This protein binds this small molecule.
Small molecule (SMILES): CC(=O)N[C@H]1[C@H](O[C@H]2[C@H](O)[C@@H](NC(C)=O)CO[C@@H]2CO)O[C@H](CO)[C@@H](O)[C@@H]1O

Sequence of chain 1.C:
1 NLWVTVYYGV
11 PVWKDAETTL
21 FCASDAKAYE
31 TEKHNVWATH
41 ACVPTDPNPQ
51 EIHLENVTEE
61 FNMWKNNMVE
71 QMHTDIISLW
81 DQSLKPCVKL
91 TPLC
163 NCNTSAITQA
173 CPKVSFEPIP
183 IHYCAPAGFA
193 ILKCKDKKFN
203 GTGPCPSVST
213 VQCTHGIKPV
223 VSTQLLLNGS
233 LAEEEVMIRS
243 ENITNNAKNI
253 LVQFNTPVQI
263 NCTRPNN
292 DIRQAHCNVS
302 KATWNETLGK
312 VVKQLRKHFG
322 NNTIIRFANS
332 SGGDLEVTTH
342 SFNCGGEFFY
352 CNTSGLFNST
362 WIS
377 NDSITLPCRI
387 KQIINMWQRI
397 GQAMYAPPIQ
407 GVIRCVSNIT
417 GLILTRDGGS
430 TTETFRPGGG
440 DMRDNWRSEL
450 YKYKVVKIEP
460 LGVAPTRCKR

Binding-site contacts:
Ligand atom C1 contacts residue THR246 of chain 1.C at 4.0 Å.
Ligand atom O6 contacts residue ASN247 of chain 1.C at 4.0 Å.
Ligand atom C5 contacts residue THR246 of chain 1.C at 3.5 Å.
Ligand atom C6 contacts residue THR246 of chain 1.C at 3.1 Å.
Ligand atom O5 contacts residue THR246 of chain 1.C at 3.1 Å (h-bond).
Ligand atom C1 contacts residue ASN244 of chain 1.C at 1.4 Å.
Ligand atom C8 contacts residue ASN244 of chain 1.C at 3.9 Å.
Ligand atom C6 contacts residue ASN244 of chain 1.C at 4.4 Å.
Ligand atom C2 contacts residue ASN244 of chain 1.C at 2.5 Å.
Ligand atom O6 contacts residue ASN244 of chain 1.C at 4.4 Å.
Ligand atom O7 contacts residue ASN244 of chain 1.C at 4.5 Å.
Ligand atom N2 contacts residue ASN244 of chain 1.C at 2.9 Å (h-bond).
Ligand atom C5 contacts residue ASN244 of chain 1.C at 3.7 Å.
Ligand atom O5 contacts residue ASN244 of chain 1.C at 2.4 Å (h-bond).
Ligand atom C3 contacts residue ASN244 of chain 1.C at 3.8 Å.
Ligand atom C4 contacts residue ASN244 of chain 1.C at 4.2 Å.
Ligand atom O6 contacts residue THR246 of chain 1.C at 2.1 Å (h-bond).
Ligand atom C7 contacts residue ASN244 of chain 1.C at 3.6 Å.